The small molecule below binds the protein below.
Small molecule (SMILES): CC(=O)N[C@@H]1[C@@H](O)[C@H](O)[C@@H](CO)O[C@H]1O

Binding-site contacts:
Ligand atom N2 contacts residue ASN616 of chain 1.B at 2.9 Å (h-bond).
Ligand atom C8 contacts residue ASN616 of chain 1.B at 4.1 Å.
Ligand atom C7 contacts residue ASN616 of chain 1.B at 3.1 Å.
Ligand atom O5 contacts residue THR618 of chain 1.B at 4.5 Å.
Ligand atom C1 contacts residue ASN616 of chain 1.B at 1.4 Å.
Ligand atom C4 contacts residue ASN616 of chain 1.B at 4.2 Å.
Ligand atom C5 contacts residue ASN616 of chain 1.B at 3.7 Å.
Ligand atom C8 contacts residue GLN644 of chain 1.B at 3.9 Å.
Ligand atom C2 contacts residue ASN616 of chain 1.B at 2.4 Å.
Ligand atom O5 contacts residue ASN616 of chain 1.B at 2.4 Å (h-bond).
Ligand atom O7 contacts residue ASN616 of chain 1.B at 2.9 Å (h-bond).
Ligand atom C3 contacts residue ASN616 of chain 1.B at 3.8 Å.

Sequence of chain 1.B:
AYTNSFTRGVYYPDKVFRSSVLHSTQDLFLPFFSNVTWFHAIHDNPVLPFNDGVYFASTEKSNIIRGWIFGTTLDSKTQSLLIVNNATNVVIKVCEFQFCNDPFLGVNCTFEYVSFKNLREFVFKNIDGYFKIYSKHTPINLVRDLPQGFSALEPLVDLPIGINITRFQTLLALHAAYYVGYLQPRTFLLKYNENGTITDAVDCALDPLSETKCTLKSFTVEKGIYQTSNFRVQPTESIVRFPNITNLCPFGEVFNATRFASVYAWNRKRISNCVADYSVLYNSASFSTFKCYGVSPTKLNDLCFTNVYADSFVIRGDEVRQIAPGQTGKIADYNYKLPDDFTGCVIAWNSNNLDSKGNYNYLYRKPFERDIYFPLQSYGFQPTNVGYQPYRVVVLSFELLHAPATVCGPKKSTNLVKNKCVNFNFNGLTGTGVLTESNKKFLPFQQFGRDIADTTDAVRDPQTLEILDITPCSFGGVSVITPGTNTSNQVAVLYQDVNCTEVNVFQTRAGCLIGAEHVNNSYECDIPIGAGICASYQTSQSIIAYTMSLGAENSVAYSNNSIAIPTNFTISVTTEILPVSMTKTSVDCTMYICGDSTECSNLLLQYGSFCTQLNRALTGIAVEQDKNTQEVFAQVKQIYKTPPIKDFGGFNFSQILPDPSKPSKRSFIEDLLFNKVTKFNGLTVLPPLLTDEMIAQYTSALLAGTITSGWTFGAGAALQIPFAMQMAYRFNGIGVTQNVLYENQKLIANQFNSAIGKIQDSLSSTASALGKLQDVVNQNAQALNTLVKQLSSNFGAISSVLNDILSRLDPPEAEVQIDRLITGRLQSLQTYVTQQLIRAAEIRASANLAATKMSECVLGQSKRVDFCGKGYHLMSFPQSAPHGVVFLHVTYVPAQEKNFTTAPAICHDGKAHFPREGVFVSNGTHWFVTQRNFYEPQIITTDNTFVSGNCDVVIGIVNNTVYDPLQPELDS